Sequence of chain 1.B:
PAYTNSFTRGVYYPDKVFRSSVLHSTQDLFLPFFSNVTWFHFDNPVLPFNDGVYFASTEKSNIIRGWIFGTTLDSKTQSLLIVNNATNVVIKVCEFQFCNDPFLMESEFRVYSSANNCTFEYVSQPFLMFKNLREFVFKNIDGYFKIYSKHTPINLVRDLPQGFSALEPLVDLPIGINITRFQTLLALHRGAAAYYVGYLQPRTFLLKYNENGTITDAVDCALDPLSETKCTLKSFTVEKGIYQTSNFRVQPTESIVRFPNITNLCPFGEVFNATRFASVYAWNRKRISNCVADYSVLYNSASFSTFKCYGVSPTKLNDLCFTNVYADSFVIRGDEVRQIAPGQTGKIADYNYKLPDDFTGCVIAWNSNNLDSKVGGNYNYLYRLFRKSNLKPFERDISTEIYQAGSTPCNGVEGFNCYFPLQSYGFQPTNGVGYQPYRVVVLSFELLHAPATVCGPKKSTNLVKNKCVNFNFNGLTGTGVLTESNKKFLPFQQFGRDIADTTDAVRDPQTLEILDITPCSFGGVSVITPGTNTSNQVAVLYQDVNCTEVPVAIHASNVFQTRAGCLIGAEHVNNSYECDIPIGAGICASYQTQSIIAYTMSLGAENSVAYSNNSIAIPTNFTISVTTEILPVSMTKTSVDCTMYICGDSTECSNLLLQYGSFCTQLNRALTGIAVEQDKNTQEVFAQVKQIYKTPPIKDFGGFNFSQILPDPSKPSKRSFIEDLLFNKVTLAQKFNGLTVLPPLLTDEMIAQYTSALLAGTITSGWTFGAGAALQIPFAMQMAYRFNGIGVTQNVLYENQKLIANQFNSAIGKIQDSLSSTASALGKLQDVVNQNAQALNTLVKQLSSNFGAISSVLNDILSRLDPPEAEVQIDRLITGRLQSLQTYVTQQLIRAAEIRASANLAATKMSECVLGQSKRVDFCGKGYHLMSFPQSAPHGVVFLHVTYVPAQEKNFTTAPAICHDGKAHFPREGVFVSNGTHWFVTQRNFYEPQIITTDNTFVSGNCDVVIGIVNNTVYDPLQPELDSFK

Binding-site contacts:
Ligand atom O5 contacts residue ASN165 of chain 1.B at 2.4 Å (h-bond).
Ligand atom C4 contacts residue ASN165 of chain 1.B at 4.3 Å.
Ligand atom O3 contacts residue SER112 of chain 1.B at 3.3 Å (h-bond).
Ligand atom O6 contacts residue THR167 of chain 1.B at 4.5 Å.
Ligand atom C1 contacts residue ASN165 of chain 1.B at 1.4 Å.
Ligand atom C4 contacts residue GLU132 of chain 1.B at 4.3 Å.
Ligand atom O3 contacts residue GLU132 of chain 1.B at 3.3 Å.
Ligand atom C7 contacts residue ASN165 of chain 1.B at 3.3 Å.
Ligand atom C2 contacts residue ASN165 of chain 1.B at 2.5 Å.
Ligand atom C7 contacts residue ASN164 of chain 1.B at 3.9 Å.
Ligand atom O6 contacts residue GLN115 of chain 1.B at 3.7 Å.
Ligand atom N2 contacts residue ASN165 of chain 1.B at 2.9 Å (h-bond).
Ligand atom O6 contacts residue ASN165 of chain 1.B at 4.0 Å.
Ligand atom C3 contacts residue ASN165 of chain 1.B at 3.8 Å.
Ligand atom C3 contacts residue GLU132 of chain 1.B at 4.5 Å.
Ligand atom O4 contacts residue GLU132 of chain 1.B at 4.3 Å.
Ligand atom C8 contacts residue ASN165 of chain 1.B at 4.4 Å.
Ligand atom C8 contacts residue ASN164 of chain 1.B at 4.2 Å.
Ligand atom C5 contacts residue ASN165 of chain 1.B at 3.7 Å.
Ligand atom O7 contacts residue ASN165 of chain 1.B at 3.3 Å (h-bond).
Ligand atom O7 contacts residue ASN164 of chain 1.B at 3.0 Å.
Ligand atom O7 contacts residue GLU132 of chain 1.B at 4.4 Å.

This small molecule binds to this protein.
Small molecule (SMILES): CC(=O)N[C@@H]1[C@@H](O)[C@H](O)[C@@H](CO)O[C@H]1O